Binding-site contacts:
Ligand atom C8 contacts residue SER305 of chain 1.C at 3.8 Å.
Ligand atom O6 contacts residue NAG1 of chain 1.Q at 4.3 Å.
Ligand atom C1 contacts residue ASN146 of chain 1.C at 1.4 Å.
Ligand atom N2 contacts residue SER305 of chain 1.C at 2.8 Å (h-bond).
Ligand atom C5 contacts residue NAG1 of chain 1.Q at 3.6 Å.
Ligand atom O7 contacts residue PRO96 of chain 1.C at 3.7 Å.
Ligand atom O3 contacts residue CYS303 of chain 1.C at 3.4 Å (h-bond).
Ligand atom C8 contacts residue PHE243 of chain 1.C at 4.3 Å (hydrophobic).
Ligand atom O4 contacts residue LYS304 of chain 1.C at 3.8 Å.
Ligand atom N2 contacts residue ASN146 of chain 1.C at 2.9 Å (h-bond).
Ligand atom C1 contacts residue NAG1 of chain 1.Q at 4.1 Å.
Ligand atom C5 contacts residue ASN146 of chain 1.C at 3.6 Å.
Ligand atom C3 contacts residue LYS304 of chain 1.C at 3.9 Å.
Ligand atom O3 contacts residue ARG246 of chain 1.C at 3.9 Å.
Ligand atom C4 contacts residue LYS304 of chain 1.C at 3.9 Å.
Ligand atom C1 contacts residue SER305 of chain 1.C at 3.8 Å.
Ligand atom O3 contacts residue ASP95 of chain 1.C at 4.3 Å.
Ligand atom C4 contacts residue ASP95 of chain 1.C at 4.4 Å.
Ligand atom C1 contacts residue LYS304 of chain 1.C at 4.2 Å.
Ligand atom O5 contacts residue LYS304 of chain 1.C at 4.2 Å.
Ligand atom C6 contacts residue LYS304 of chain 1.C at 4.4 Å.
Ligand atom C5 contacts residue LYS304 of chain 1.C at 3.5 Å.
Ligand atom C4 contacts residue ARG246 of chain 1.C at 4.1 Å.
Ligand atom O7 contacts residue ASN146 of chain 1.C at 4.0 Å.
Ligand atom C3 contacts residue SER305 of chain 1.C at 3.8 Å.
Ligand atom C4 contacts residue ASN146 of chain 1.C at 4.2 Å.
Ligand atom C8 contacts residue LEU145 of chain 1.C at 4.1 Å (hydrophobic).
Ligand atom C7 contacts residue ASN146 of chain 1.C at 3.7 Å.
Ligand atom C6 contacts residue NAG1 of chain 1.Q at 3.7 Å.
Ligand atom C7 contacts residue SER305 of chain 1.C at 3.8 Å.
Ligand atom O3 contacts residue SER305 of chain 1.C at 4.4 Å.
Ligand atom O4 contacts residue ARG246 of chain 1.C at 3.2 Å (salt-bridge).
Ligand atom O5 contacts residue ASN146 of chain 1.C at 2.3 Å (h-bond).
Ligand atom O5 contacts residue NAG1 of chain 1.Q at 3.5 Å.
Ligand atom C7 contacts residue VAL138 of chain 1.C at 4.5 Å (hydrophobic).
Ligand atom C8 contacts residue VAL138 of chain 1.C at 3.9 Å (hydrophobic).
Ligand atom C2 contacts residue ASN146 of chain 1.C at 2.5 Å.
Ligand atom C2 contacts residue SER305 of chain 1.C at 3.6 Å.
Ligand atom C8 contacts residue ASN244 of chain 1.C at 4.0 Å.
Ligand atom C3 contacts residue ASN146 of chain 1.C at 3.8 Å.

A protein and the small-molecule ligand that binds it are described below.
Small molecule (SMILES): CC(=O)N[C@@H]1[C@@H](O)[C@H](O)[C@@H](CO)O[C@H]1O

Sequence of chain 1.C:
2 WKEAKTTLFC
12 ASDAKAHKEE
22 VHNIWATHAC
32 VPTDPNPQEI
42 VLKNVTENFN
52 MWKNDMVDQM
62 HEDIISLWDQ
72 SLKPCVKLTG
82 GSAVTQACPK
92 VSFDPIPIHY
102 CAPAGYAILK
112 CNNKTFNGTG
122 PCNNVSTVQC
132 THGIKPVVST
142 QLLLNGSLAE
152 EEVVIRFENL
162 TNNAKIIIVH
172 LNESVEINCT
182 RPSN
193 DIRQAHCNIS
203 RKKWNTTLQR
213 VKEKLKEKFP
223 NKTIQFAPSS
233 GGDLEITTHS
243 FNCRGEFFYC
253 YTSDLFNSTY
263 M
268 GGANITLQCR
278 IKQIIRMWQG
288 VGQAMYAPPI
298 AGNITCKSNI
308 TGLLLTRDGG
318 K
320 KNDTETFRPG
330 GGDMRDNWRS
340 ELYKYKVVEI